Binding-site contacts:
Ligand atom C5 contacts residue ASN158 of chain 1.D at 3.9 Å.
Ligand atom O4 contacts residue GLN122 of chain 1.D at 3.0 Å (h-bond).
Ligand atom C1 contacts residue ILE120 of chain 1.D at 4.2 Å (hydrophobic).
Ligand atom O5 contacts residue ASN158 of chain 1.D at 2.6 Å (h-bond).
Ligand atom C5 contacts residue HIS108 of chain 1.D at 3.8 Å.
Ligand atom C1 contacts residue GLN122 of chain 1.D at 4.5 Å.
Ligand atom O4 contacts residue ASN158 of chain 1.D at 4.1 Å.
Ligand atom C3 contacts residue ASN158 of chain 1.D at 4.0 Å.
Ligand atom C4 contacts residue GLN122 of chain 1.D at 4.0 Å.
Ligand atom N2 contacts residue ASN158 of chain 1.D at 3.1 Å (h-bond).
Ligand atom C4 contacts residue ASN158 of chain 1.D at 4.2 Å.
Ligand atom O6 contacts residue ILE120 of chain 1.D at 4.3 Å.
Ligand atom O5 contacts residue ILE120 of chain 1.D at 3.6 Å.
Ligand atom C5 contacts residue GLN122 of chain 1.D at 3.9 Å.
Ligand atom C1 contacts residue ASN158 of chain 1.D at 1.6 Å.
Ligand atom C6 contacts residue HIS108 of chain 1.D at 3.8 Å.
Ligand atom C7 contacts residue ASN158 of chain 1.D at 3.8 Å.
Ligand atom O5 contacts residue GLN122 of chain 1.D at 4.1 Å.
Ligand atom C8 contacts residue ASN158 of chain 1.D at 4.2 Å.
Ligand atom O5 contacts residue HIS108 of chain 1.D at 4.1 Å.
Ligand atom O6 contacts residue HIS108 of chain 1.D at 4.3 Å.
Ligand atom C2 contacts residue ASN158 of chain 1.D at 2.8 Å.

Sequence of chain 1.D:
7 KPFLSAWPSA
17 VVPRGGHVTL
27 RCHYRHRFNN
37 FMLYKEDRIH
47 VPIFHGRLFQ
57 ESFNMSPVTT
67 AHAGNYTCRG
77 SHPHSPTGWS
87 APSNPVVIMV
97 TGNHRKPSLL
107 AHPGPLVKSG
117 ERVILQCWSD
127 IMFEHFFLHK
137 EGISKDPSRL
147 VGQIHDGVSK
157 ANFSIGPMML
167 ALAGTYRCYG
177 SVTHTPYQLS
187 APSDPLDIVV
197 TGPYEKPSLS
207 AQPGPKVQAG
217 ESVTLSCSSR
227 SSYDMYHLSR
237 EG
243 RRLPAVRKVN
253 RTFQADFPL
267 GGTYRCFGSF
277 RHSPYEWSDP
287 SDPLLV

A small-molecule ligand and the protein it binds are described below.
Small molecule (SMILES): CC(=O)N[C@@H]1[C@@H](O)[C@H](O)[C@@H](CO)O[C@H]1O